Sequence of chain 1.B:
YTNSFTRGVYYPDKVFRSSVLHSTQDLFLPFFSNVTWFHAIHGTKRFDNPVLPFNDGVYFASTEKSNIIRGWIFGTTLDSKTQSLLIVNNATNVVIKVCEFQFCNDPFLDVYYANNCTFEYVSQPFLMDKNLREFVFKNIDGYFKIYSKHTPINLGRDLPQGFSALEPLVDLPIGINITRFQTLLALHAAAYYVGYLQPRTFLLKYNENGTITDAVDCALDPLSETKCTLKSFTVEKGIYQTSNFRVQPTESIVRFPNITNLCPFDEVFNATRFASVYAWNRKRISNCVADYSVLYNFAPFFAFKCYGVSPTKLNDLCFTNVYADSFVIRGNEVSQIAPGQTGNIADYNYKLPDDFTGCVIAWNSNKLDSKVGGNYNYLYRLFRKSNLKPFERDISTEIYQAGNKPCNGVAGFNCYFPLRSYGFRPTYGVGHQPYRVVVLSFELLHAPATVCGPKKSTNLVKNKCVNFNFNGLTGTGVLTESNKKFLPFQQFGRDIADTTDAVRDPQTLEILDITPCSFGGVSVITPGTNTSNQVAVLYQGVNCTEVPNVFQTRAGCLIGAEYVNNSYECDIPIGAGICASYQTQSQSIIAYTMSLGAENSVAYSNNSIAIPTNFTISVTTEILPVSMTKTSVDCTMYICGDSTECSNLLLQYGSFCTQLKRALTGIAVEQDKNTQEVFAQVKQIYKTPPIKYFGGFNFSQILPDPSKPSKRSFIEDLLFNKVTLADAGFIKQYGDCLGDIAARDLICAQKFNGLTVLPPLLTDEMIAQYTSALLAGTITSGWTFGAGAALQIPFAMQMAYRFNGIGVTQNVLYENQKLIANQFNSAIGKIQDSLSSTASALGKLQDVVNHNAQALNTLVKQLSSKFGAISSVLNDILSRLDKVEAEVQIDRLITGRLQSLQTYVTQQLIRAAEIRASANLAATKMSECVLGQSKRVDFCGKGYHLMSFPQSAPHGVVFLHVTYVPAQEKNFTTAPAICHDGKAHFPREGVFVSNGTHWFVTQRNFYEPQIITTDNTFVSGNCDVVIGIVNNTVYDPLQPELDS

Sequence of chain 1.A:
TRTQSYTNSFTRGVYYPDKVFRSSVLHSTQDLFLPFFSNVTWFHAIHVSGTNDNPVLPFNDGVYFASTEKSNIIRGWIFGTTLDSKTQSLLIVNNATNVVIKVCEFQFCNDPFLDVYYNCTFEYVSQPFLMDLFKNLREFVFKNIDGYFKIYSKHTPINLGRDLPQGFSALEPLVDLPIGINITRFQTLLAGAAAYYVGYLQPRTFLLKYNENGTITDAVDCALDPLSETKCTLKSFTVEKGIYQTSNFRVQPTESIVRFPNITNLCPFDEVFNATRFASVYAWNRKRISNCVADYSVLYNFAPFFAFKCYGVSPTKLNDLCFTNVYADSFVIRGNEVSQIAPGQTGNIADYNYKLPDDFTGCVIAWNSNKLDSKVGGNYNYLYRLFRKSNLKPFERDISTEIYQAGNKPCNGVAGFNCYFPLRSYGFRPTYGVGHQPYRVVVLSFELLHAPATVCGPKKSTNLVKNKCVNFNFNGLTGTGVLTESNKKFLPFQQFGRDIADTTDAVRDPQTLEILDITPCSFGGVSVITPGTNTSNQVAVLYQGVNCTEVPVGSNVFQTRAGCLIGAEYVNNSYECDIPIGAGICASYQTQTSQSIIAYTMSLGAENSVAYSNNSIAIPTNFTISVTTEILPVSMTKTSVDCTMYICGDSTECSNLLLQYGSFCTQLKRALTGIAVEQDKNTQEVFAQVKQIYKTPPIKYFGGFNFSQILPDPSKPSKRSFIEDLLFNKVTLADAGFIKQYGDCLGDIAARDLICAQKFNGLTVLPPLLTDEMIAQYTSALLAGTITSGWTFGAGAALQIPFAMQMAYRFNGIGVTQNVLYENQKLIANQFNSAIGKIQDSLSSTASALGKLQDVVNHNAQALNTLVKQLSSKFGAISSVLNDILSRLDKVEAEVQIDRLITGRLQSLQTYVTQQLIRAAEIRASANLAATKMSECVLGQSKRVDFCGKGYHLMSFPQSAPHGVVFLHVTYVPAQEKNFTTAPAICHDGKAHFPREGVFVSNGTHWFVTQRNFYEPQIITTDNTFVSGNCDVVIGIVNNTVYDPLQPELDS

This protein binds this small molecule.
Small molecule (SMILES): CC(=O)N[C@@H]1[C@@H](O)[C@H](O)[C@@H](CO)O[C@H]1O

Binding-site contacts:
Ligand atom C5 contacts residue ALA703 of chain 1.A at 3.8 Å (hydrophobic).
Ligand atom C5 contacts residue ASN1071 of chain 1.A at 3.7 Å.
Ligand atom C4 contacts residue ASN1071 of chain 1.A at 4.2 Å.
Ligand atom C6 contacts residue ALA703 of chain 1.A at 4.0 Å (hydrophobic).
Ligand atom C1 contacts residue ASN1071 of chain 1.A at 1.4 Å.
Ligand atom N2 contacts residue ASN1071 of chain 1.A at 3.0 Å (h-bond).
Ligand atom O5 contacts residue ASN1071 of chain 1.A at 2.3 Å (h-bond).
Ligand atom O4 contacts residue ALA703 of chain 1.A at 4.5 Å.
Ligand atom C8 contacts residue LYS1070 of chain 1.A at 4.5 Å.
Ligand atom O7 contacts residue GLN892 of chain 1.B at 4.0 Å.
Ligand atom C3 contacts residue ASN1071 of chain 1.A at 3.8 Å.
Ligand atom C7 contacts residue ASN1071 of chain 1.A at 3.5 Å.
Ligand atom O7 contacts residue ASN1071 of chain 1.A at 3.4 Å (h-bond).
Ligand atom C8 contacts residue ASN1071 of chain 1.A at 4.3 Å.
Ligand atom C2 contacts residue ASN1071 of chain 1.A at 2.5 Å.
Ligand atom C8 contacts residue GLU1069 of chain 1.A at 3.8 Å.
Ligand atom C1 contacts residue GLN892 of chain 1.B at 4.3 Å.